Sequence of chain 1.A:
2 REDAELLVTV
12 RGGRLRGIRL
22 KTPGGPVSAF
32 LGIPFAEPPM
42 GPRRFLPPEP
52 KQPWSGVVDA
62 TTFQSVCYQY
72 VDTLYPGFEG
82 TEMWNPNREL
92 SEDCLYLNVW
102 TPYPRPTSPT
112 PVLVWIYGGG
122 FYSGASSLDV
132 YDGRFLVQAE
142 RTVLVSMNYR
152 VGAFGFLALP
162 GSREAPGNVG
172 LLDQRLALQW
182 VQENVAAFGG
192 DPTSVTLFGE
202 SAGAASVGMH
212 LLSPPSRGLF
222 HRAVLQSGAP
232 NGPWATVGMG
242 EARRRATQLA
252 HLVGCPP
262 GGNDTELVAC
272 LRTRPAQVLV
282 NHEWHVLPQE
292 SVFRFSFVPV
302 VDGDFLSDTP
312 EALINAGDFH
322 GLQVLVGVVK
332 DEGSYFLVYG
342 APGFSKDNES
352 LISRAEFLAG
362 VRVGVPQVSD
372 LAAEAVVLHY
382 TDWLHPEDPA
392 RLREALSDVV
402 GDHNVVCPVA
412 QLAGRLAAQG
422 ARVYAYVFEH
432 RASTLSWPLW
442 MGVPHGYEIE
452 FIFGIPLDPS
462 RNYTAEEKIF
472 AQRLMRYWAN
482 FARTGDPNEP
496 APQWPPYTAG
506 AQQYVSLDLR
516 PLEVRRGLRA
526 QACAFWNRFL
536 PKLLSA

This small molecule binds to this protein.
Small molecule (SMILES): NC(=O)c1cc[n+](COC[n+]2ccccc2/C=N/O)cc1

Binding-site contacts:
Ligand atom C9 contacts residue TYR71 of chain 1.A at 3.7 Å (hydrophobic).
Ligand atom C7 contacts residue TYR340 of chain 1.A at 3.4 Å (hydrophobic).
Ligand atom O2 contacts residue TYR123 of chain 1.A at 3.6 Å (h-bond).
Ligand atom C2 contacts residue TYR123 of chain 1.A at 3.8 Å (hydrophobic).
Ligand atom C12 contacts residue TRP285 of chain 1.A at 3.1 Å (hydrophobic).
Ligand atom N2 contacts residue TYR340 of chain 1.A at 3.5 Å.
Ligand atom O3 contacts residue VAL281 of chain 1.A at 3.5 Å (h-bond).
Ligand atom C5 contacts residue TYR123 of chain 1.A at 3.6 Å (hydrophobic).
Ligand atom C6 contacts residue TYR123 of chain 1.A at 3.4 Å (hydrophobic).
Ligand atom C4 contacts residue TYR336 of chain 1.A at 3.3 Å (hydrophobic).
Ligand atom C10 contacts residue TRP285 of chain 1.A at 3.4 Å (hydrophobic).
Ligand atom C2 contacts residue TYR340 of chain 1.A at 3.7 Å (hydrophobic).
Ligand atom C6 contacts residue ASP73 of chain 1.A at 3.4 Å.
Ligand atom C4 contacts residue TYR340 of chain 1.A at 3.8 Å (hydrophobic).
Ligand atom C11 contacts residue TRP285 of chain 1.A at 3.2 Å (hydrophobic).
Ligand atom N4 contacts residue GLU284 of chain 1.A at 2.9 Å (salt-bridge).
Ligand atom N2 contacts residue TYR123 of chain 1.A at 3.5 Å (h-bond).
Ligand atom C8 contacts residue TYR123 of chain 1.A at 3.8 Å (hydrophobic).
Ligand atom C9 contacts residue TRP285 of chain 1.A at 3.5 Å (hydrophobic).
Ligand atom C13 contacts residue TYR123 of chain 1.A at 3.3 Å (hydrophobic).
Ligand atom C13 contacts residue TRP285 of chain 1.A at 3.1 Å (hydrophobic).
Ligand atom C5 contacts residue TYR340 of chain 1.A at 3.5 Å (hydrophobic).
Ligand atom C14 contacts residue TRP285 of chain 1.A at 3.5 Å (hydrophobic).
Ligand atom C8 contacts residue TRP285 of chain 1.A at 3.8 Å (hydrophobic).
Ligand atom C12 contacts residue TYR123 of chain 1.A at 3.6 Å (hydrophobic).
Ligand atom C6 contacts residue TYR340 of chain 1.A at 3.4 Å (hydrophobic).
Ligand atom C11 contacts residue TYR71 of chain 1.A at 3.6 Å (hydrophobic).
Ligand atom C12 contacts residue TYR71 of chain 1.A at 3.7 Å (hydrophobic).
Ligand atom C1 contacts residue TYR340 of chain 1.A at 3.8 Å (hydrophobic).
Ligand atom N4 contacts residue VAL281 of chain 1.A at 3.8 Å.
Ligand atom O1 contacts residue VAL293 of chain 1.A at 3.6 Å.
Ligand atom N4 contacts residue TYR71 of chain 1.A at 3.5 Å.
Ligand atom C14 contacts residue TYR71 of chain 1.A at 3.5 Å (hydrophobic).
Ligand atom N4 contacts residue TRP285 of chain 1.A at 3.5 Å.
Ligand atom C10 contacts residue TYR71 of chain 1.A at 3.7 Å (hydrophobic).
Ligand atom O3 contacts residue TRP285 of chain 1.A at 3.7 Å.
Ligand atom O1 contacts residue PHE294 of chain 1.A at 2.9 Å (h-bond).
Ligand atom N3 contacts residue TRP285 of chain 1.A at 3.3 Å.
Ligand atom O3 contacts residue TYR71 of chain 1.A at 3.4 Å.
Ligand atom C5 contacts residue TYR336 of chain 1.A at 3.6 Å (hydrophobic).